Sequence of chain 54.B:
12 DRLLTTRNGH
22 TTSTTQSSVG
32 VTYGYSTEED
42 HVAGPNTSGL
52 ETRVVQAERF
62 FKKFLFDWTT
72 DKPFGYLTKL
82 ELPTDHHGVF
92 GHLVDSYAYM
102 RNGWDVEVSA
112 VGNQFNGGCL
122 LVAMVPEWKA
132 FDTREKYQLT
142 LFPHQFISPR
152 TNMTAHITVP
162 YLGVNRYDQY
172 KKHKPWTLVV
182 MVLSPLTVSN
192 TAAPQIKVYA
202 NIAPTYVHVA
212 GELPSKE

The protein below binds the small molecule below.
Small molecule (SMILES): O=C(O)[C@@H]1O[C@@H](O[C@H]2[C@H](O)[C@@H](NS(=O)(=O)O)[C@@H](O)O[C@@H]2COS(=O)(=O)O)[C@H](OS(=O)(=O)O)[C@@H](O)[C@@H]1O[C@H]1O[C@H](COS(=O)(=O)O)[C@@H](O)[C@H](O)[C@H]1NS(=O)(=O)O

Binding-site contacts:
Ligand atom O2S contacts residue ARG56 of chain 53.C at 4.1 Å.
Ligand atom O1S contacts residue ASP58 of chain 53.C at 4.1 Å.
Ligand atom C6 contacts residue ARG135 of chain 54.B at 3.8 Å.
Ligand atom O1 contacts residue ASP133 of chain 54.B at 4.1 Å.
Ligand atom S1 contacts residue ASP58 of chain 53.C at 3.7 Å.
Ligand atom O4 contacts residue THR195 of chain 54.A at 3.7 Å.
Ligand atom C3 contacts residue ARG56 of chain 53.C at 3.9 Å.
Ligand atom O4S contacts residue ARG56 of chain 53.C at 2.5 Å (salt-bridge).
Ligand atom O2S contacts residue ASP58 of chain 53.C at 2.3 Å (salt-bridge).
Ligand atom C6 contacts residue THR134 of chain 54.B at 3.5 Å.
Ligand atom O5 contacts residue ARG135 of chain 54.B at 3.2 Å.
Ligand atom O6 contacts residue ARG135 of chain 54.B at 3.6 Å.
Ligand atom S2 contacts residue ARG56 of chain 53.C at 3.4 Å (salt-bridge).
Ligand atom O3 contacts residue ASP59 of chain 53.C at 4.0 Å.
Ligand atom C1 contacts residue ASP133 of chain 54.B at 4.0 Å.
Ligand atom C4 contacts residue LYS193 of chain 54.A at 3.4 Å.
Ligand atom S2 contacts residue ARG135 of chain 54.B at 4.0 Å.
Ligand atom O3 contacts residue ARG56 of chain 53.C at 3.9 Å.
Ligand atom O5 contacts residue LYS193 of chain 54.A at 3.6 Å.
Ligand atom C5 contacts residue ARG135 of chain 54.B at 4.1 Å.
Ligand atom O6B contacts residue LYS193 of chain 54.A at 4.1 Å.
Ligand atom C2 contacts residue LYS193 of chain 54.A at 3.6 Å.
Ligand atom O3S contacts residue LYS193 of chain 54.A at 3.1 Å (salt-bridge).
Ligand atom C3 contacts residue LYS193 of chain 54.A at 3.6 Å.
Ligand atom O6 contacts residue LYS193 of chain 54.A at 3.5 Å.
Ligand atom O5S contacts residue ARG56 of chain 53.C at 3.6 Å (salt-bridge).
Ligand atom O6S contacts residue ARG56 of chain 53.C at 3.7 Å.
Ligand atom O5S contacts residue ASN88 of chain 53.C at 3.0 Å (h-bond).
Ligand atom O3S contacts residue THR134 of chain 54.B at 3.3 Å (h-bond).
Ligand atom C5 contacts residue THR134 of chain 54.B at 3.9 Å.
Ligand atom N2 contacts residue ARG56 of chain 53.C at 3.9 Å.
Ligand atom S1 contacts residue ASP59 of chain 53.C at 3.7 Å.
Ligand atom O3 contacts residue LYS193 of chain 54.A at 2.8 Å (salt-bridge).
Ligand atom O5S contacts residue ARG135 of chain 54.B at 3.6 Å.
Ligand atom O6S contacts residue ARG135 of chain 54.B at 3.7 Å.
Ligand atom O1S contacts residue ASP59 of chain 53.C at 3.0 Å.
Ligand atom O6S contacts residue LYS193 of chain 54.A at 3.4 Å.
Ligand atom O6S contacts residue ASN88 of chain 53.C at 3.9 Å.
Ligand atom S2 contacts residue ASN88 of chain 53.C at 4.0 Å.
Ligand atom O2S contacts residue ASP59 of chain 53.C at 3.2 Å.

Sequence of chain 53.C:
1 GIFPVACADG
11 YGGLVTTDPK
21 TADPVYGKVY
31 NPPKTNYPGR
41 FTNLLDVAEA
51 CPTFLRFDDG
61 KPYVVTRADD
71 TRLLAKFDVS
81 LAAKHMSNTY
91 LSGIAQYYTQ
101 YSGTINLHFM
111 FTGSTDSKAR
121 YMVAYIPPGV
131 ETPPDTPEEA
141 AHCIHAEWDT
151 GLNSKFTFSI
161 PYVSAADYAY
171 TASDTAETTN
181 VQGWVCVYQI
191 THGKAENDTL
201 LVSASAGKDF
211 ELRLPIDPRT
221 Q

Sequence of chain 54.A:
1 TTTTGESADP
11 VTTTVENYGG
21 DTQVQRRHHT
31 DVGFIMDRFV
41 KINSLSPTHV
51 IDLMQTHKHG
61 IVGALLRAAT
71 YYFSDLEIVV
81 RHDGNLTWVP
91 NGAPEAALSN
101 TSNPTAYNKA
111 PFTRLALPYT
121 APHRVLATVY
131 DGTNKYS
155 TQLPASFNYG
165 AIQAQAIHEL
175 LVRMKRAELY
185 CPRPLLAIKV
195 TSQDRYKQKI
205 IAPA